This protein binds this small molecule.
Small molecule (SMILES): C[C@@H](C(=O)N(C)C)N(CC(F)(F)F)c1ccc(C#N)c(C(F)(F)F)c1

Binding-site contacts:
Ligand atom C25 contacts residue ASN49 of chain 1.A at 3.3 Å.
Ligand atom C12 contacts residue MET89 of chain 1.A at 3.7 Å (hydrophobic).
Ligand atom F19 contacts residue PHE108 of chain 1.A at 3.9 Å.
Ligand atom F7 contacts residue TYR220 of chain 1.A at 3.9 Å.
Ligand atom F19 contacts residue LEU93 of chain 1.A at 3.4 Å.
Ligand atom C1 contacts residue TRP85 of chain 1.A at 3.6 Å (hydrophobic).
Ligand atom F20 contacts residue VAL90 of chain 1.A at 3.0 Å.
Ligand atom F18 contacts residue LEU93 of chain 1.A at 3.9 Å.
Ligand atom O22 contacts residue PHE235 of chain 1.A at 3.6 Å.
Ligand atom C24 contacts residue THR224 of chain 1.A at 3.7 Å.
Ligand atom C13 contacts residue LEU51 of chain 1.A at 3.9 Å (hydrophobic).
Ligand atom C21 contacts residue ASN49 of chain 1.A at 3.0 Å.
Ligand atom C2 contacts residue ASN49 of chain 1.A at 3.2 Å.
Ligand atom F6 contacts residue TYR220 of chain 1.A at 3.2 Å.
Ligand atom F6 contacts residue LEU127 of chain 1.A at 3.8 Å.
Ligand atom C11 contacts residue MET89 of chain 1.A at 3.9 Å (hydrophobic).
Ligand atom F19 contacts residue VAL90 of chain 1.A at 3.9 Å.
Ligand atom C25 contacts residue LEU48 of chain 1.A at 3.6 Å (hydrophobic).
Ligand atom N23 contacts residue ASN49 of chain 1.A at 3.1 Å (h-bond).
Ligand atom F7 contacts residue LEU217 of chain 1.A at 3.1 Å.
Ligand atom C24 contacts residue ASN49 of chain 1.A at 4.0 Å.
Ligand atom F20 contacts residue MET89 of chain 1.A at 3.3 Å.
Ligand atom C24 contacts residue TYR220 of chain 1.A at 3.9 Å (hydrophobic).
Ligand atom O22 contacts residue ASN49 of chain 1.A at 3.5 Å (h-bond).
Ligand atom C1 contacts residue MET239 of chain 1.A at 3.7 Å (hydrophobic).
Ligand atom F18 contacts residue MET131 of chain 1.A at 3.2 Å.
Ligand atom C4 contacts residue MET86 of chain 1.A at 3.8 Å (hydrophobic).
Ligand atom C13 contacts residue MET89 of chain 1.A at 3.9 Å (hydrophobic).
Ligand atom F8 contacts residue LEU217 of chain 1.A at 3.9 Å.
Ligand atom C1 contacts residue MET86 of chain 1.A at 3.9 Å (hydrophobic).
Ligand atom C25 contacts residue LEU45 of chain 1.A at 3.7 Å (hydrophobic).
Ligand atom N14 contacts residue LEU51 of chain 1.A at 3.5 Å.
Ligand atom C5 contacts residue LEU127 of chain 1.A at 3.9 Å (hydrophobic).
Ligand atom O22 contacts residue CYS221 of chain 1.A at 3.2 Å (h-bond).
Ligand atom C10 contacts residue LEU48 of chain 1.A at 3.2 Å (hydrophobic).
Ligand atom N14 contacts residue ARG96 of chain 1.A at 3.5 Å (salt-bridge).
Ligand atom F7 contacts residue LEU127 of chain 1.A at 3.6 Å.
Ligand atom F8 contacts residue LEU127 of chain 1.A at 3.4 Å.
Ligand atom F19 contacts residue MET89 of chain 1.A at 3.6 Å.
Ligand atom C11 contacts residue LEU48 of chain 1.A at 3.2 Å (hydrophobic).

Sequence of chain 1.A:
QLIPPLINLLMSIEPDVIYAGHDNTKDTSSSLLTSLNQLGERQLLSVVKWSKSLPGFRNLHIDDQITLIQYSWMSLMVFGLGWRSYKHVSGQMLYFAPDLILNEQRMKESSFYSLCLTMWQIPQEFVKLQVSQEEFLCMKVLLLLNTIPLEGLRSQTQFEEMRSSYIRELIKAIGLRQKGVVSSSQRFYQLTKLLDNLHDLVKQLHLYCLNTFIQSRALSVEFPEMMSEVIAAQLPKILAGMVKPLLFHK